This small molecule binds to this protein.
Small molecule (SMILES): CC(=O)N[C@H]1[C@H](O[C@H]2[C@H](O)[C@@H](NC(C)=O)CO[C@@H]2CO)O[C@H](CO)[C@@H](O[C@H]2O[C@H](CO)[C@@H](O)[C@H](O)[C@@H]2O)[C@@H]1O

Sequence of chain 1.A:
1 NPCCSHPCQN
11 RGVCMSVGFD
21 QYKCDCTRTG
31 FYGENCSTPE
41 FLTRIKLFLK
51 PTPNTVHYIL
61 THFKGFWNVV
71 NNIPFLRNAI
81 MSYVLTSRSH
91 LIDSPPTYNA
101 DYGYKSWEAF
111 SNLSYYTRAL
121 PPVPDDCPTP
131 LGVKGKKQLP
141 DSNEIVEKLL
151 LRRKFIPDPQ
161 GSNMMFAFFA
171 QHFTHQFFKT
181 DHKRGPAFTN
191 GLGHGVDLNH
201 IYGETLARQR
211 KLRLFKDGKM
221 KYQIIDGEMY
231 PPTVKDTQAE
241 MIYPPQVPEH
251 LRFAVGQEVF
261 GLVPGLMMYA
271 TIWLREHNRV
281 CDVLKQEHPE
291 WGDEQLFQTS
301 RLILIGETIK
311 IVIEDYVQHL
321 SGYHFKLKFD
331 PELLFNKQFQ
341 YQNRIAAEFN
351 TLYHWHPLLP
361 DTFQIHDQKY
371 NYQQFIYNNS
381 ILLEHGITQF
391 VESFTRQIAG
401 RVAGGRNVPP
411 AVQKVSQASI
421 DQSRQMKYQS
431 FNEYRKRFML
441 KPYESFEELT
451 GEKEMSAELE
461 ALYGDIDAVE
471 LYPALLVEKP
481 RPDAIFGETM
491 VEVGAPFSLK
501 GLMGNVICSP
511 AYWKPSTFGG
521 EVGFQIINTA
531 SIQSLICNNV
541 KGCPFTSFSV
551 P

Sequence of chain 1.B:
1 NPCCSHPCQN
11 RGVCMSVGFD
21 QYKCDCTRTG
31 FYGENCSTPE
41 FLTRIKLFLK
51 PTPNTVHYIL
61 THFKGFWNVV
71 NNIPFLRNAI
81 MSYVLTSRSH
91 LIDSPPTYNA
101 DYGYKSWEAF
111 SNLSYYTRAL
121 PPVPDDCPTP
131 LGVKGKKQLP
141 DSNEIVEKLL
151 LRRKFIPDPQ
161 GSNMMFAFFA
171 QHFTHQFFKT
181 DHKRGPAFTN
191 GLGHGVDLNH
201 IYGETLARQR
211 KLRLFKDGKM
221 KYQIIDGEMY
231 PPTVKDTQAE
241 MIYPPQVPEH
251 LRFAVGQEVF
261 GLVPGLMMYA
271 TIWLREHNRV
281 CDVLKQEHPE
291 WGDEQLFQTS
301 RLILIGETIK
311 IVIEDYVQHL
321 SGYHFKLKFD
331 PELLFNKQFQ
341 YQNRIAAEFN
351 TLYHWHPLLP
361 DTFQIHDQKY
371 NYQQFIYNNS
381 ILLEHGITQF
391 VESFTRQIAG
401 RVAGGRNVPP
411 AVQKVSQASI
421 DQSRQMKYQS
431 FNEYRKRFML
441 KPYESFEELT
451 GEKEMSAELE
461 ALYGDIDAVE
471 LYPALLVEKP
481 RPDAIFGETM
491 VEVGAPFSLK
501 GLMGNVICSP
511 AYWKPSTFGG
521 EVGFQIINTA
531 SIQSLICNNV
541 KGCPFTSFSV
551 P

Binding-site contacts:
Ligand atom O5 contacts residue ASN112 of chain 1.B at 2.3 Å (h-bond).
Ligand atom C1 contacts residue TYR115 of chain 1.B at 3.9 Å (hydrophobic).
Ligand atom C5 contacts residue LEU206 of chain 1.A at 4.1 Å (hydrophobic).
Ligand atom O5 contacts residue TYR115 of chain 1.B at 3.4 Å.
Ligand atom O6 contacts residue ALA207 of chain 1.A at 4.1 Å.
Ligand atom O6 contacts residue LEU206 of chain 1.A at 3.9 Å.
Ligand atom C4 contacts residue LEU206 of chain 1.A at 3.9 Å (hydrophobic).
Ligand atom N2 contacts residue ASN112 of chain 1.B at 3.0 Å (h-bond).
Ligand atom O7 contacts residue LEU206 of chain 1.A at 3.5 Å.
Ligand atom O4 contacts residue ARG210 of chain 1.A at 3.5 Å (salt-bridge).
Ligand atom C5 contacts residue PHE188 of chain 1.B at 3.9 Å (hydrophobic).
Ligand atom O2 contacts residue ARG210 of chain 1.A at 3.9 Å.
Ligand atom C1 contacts residue ASN112 of chain 1.B at 1.4 Å.
Ligand atom C8 contacts residue ARG184 of chain 1.B at 4.1 Å.
Ligand atom C4 contacts residue ARG210 of chain 1.A at 4.1 Å.
Ligand atom C7 contacts residue ARG184 of chain 1.B at 3.7 Å.
Ligand atom C5 contacts residue ARG184 of chain 1.B at 3.9 Å.
Ligand atom C2 contacts residue ASN112 of chain 1.B at 2.5 Å.
Ligand atom C3 contacts residue ASN112 of chain 1.B at 3.8 Å.
Ligand atom O7 contacts residue ASN112 of chain 1.B at 4.2 Å.
Ligand atom C4 contacts residue ASN112 of chain 1.B at 4.2 Å.
Ligand atom C5 contacts residue ARG210 of chain 1.A at 3.8 Å.
Ligand atom O6 contacts residue TYR115 of chain 1.B at 3.6 Å.
Ligand atom C2 contacts residue ARG210 of chain 1.A at 4.0 Å.
Ligand atom C1 contacts residue ARG184 of chain 1.B at 4.1 Å.
Ligand atom C1 contacts residue GLU108 of chain 1.B at 3.7 Å.
Ligand atom O4 contacts residue ARG184 of chain 1.B at 3.0 Å (salt-bridge).
Ligand atom C4 contacts residue ARG184 of chain 1.B at 3.7 Å.
Ligand atom C6 contacts residue TYR115 of chain 1.B at 3.6 Å (hydrophobic).
Ligand atom C3 contacts residue ARG184 of chain 1.B at 3.7 Å.
Ligand atom C5 contacts residue ASN112 of chain 1.B at 3.6 Å.
Ligand atom C1 contacts residue LEU206 of chain 1.A at 4.1 Å (hydrophobic).
Ligand atom O7 contacts residue ARG184 of chain 1.B at 2.7 Å (salt-bridge).
Ligand atom O5 contacts residue GLU108 of chain 1.B at 3.7 Å.
Ligand atom O5 contacts residue LEU206 of chain 1.A at 4.0 Å.
Ligand atom O5 contacts residue PHE188 of chain 1.B at 4.2 Å.
Ligand atom C8 contacts residue PHE188 of chain 1.B at 4.0 Å (hydrophobic).
Ligand atom C7 contacts residue ASN112 of chain 1.B at 3.8 Å.
Ligand atom C6 contacts residue PHE188 of chain 1.B at 3.7 Å (hydrophobic).
Ligand atom C2 contacts residue GLU108 of chain 1.B at 4.0 Å.